Binding-site contacts:
Ligand atom O7 contacts residue ASN185 of chain 1.O at 3.2 Å (h-bond).
Ligand atom N2 contacts residue ASN185 of chain 1.O at 2.8 Å (h-bond).
Ligand atom C8 contacts residue GLN208 of chain 1.O at 3.3 Å.
Ligand atom C8 contacts residue GLN143 of chain 1.O at 3.9 Å.
Ligand atom C7 contacts residue ASN185 of chain 1.O at 3.1 Å.
Ligand atom O7 contacts residue GLN208 of chain 1.O at 4.2 Å.
Ligand atom C5 contacts residue ASN185 of chain 1.O at 3.7 Å.
Ligand atom C2 contacts residue ASN185 of chain 1.O at 2.4 Å.
Ligand atom C3 contacts residue ASN185 of chain 1.O at 3.8 Å.
Ligand atom C8 contacts residue ASN185 of chain 1.O at 4.2 Å.
Ligand atom C1 contacts residue ASN185 of chain 1.O at 1.4 Å.
Ligand atom O5 contacts residue ASN185 of chain 1.O at 2.4 Å (h-bond).
Ligand atom N2 contacts residue GLN208 of chain 1.O at 3.6 Å.
Ligand atom O6 contacts residue ASN185 of chain 1.O at 4.2 Å.
Ligand atom C2 contacts residue GLN208 of chain 1.O at 4.5 Å.
Ligand atom C1 contacts residue GLN208 of chain 1.O at 4.1 Å.
Ligand atom C7 contacts residue GLN208 of chain 1.O at 3.5 Å.
Ligand atom C4 contacts residue ASN185 of chain 1.O at 4.2 Å.

Sequence of chain 1.O:
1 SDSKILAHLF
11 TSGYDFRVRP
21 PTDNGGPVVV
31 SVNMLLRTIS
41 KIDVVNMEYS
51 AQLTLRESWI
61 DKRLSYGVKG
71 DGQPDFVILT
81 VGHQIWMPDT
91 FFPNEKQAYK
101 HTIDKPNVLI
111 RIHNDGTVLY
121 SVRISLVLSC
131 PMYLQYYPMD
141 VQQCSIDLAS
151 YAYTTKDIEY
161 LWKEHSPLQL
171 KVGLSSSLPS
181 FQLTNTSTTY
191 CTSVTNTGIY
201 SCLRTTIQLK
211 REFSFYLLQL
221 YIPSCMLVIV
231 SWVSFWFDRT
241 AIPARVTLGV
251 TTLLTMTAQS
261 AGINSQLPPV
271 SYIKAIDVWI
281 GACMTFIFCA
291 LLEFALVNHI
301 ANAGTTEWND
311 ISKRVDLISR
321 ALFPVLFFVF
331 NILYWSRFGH

The small molecule below binds the protein below.
Small molecule (SMILES): CC(=O)N[C@@H]1[C@@H](O)[C@H](O)[C@@H](CO)O[C@H]1O